This small molecule binds to this protein.
Small molecule (SMILES): C=C(C)c1cccc(C(C)(C)NC(=O)Nc2ccc(Cl)c(OCC(=O)O)c2)c1

Sequence of chain 4.B:
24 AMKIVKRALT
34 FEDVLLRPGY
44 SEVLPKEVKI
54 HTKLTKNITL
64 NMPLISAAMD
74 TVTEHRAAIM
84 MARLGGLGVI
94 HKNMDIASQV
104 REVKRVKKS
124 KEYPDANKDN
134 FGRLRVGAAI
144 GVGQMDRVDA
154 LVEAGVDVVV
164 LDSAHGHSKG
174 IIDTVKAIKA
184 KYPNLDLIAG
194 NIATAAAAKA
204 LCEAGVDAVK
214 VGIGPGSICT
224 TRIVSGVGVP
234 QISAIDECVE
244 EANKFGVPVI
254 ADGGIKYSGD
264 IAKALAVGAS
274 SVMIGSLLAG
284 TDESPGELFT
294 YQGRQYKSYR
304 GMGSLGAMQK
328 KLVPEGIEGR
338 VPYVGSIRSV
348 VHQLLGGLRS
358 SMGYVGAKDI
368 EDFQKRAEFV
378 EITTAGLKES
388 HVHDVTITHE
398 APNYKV

Binding-site contacts:
Ligand atom C21 contacts residue SER357 of chain 4.B at 3.8 Å.
Ligand atom N3 contacts residue GLU332 of chain 1.B at 3.0 Å (salt-bridge).
Ligand atom C13 contacts residue GLU332 of chain 1.B at 3.7 Å.
Ligand atom O3 contacts residue SER166 of chain 1.B at 3.3 Å (h-bond).
Ligand atom C8 contacts residue GLU332 of chain 1.B at 4.0 Å.
Ligand atom C7 contacts residue ALA167 of chain 1.B at 3.8 Å (hydrophobic).
Ligand atom C21 contacts residue PRO48 of chain 4.B at 3.7 Å (hydrophobic).
Ligand atom CL contacts residue HIS168 of chain 1.B at 3.8 Å.
Ligand atom CL contacts residue GLY360 of chain 4.B at 3.5 Å.
Ligand atom C21 contacts residue TYR361 of chain 4.B at 4.0 Å (hydrophobic).
Ligand atom C2 contacts residue MET305 of chain 1.B at 4.0 Å (hydrophobic).
Ligand atom C22 contacts residue TYR361 of chain 4.B at 3.7 Å (hydrophobic).
Ligand atom C4 contacts residue MET305 of chain 1.B at 4.0 Å (hydrophobic).
Ligand atom CL contacts residue TYR361 of chain 4.B at 4.0 Å.
Ligand atom C8 contacts residue THR224 of chain 1.B at 3.6 Å.
Ligand atom C17 contacts residue GLU332 of chain 1.B at 3.8 Å.
Ligand atom C20 contacts residue PRO48 of chain 4.B at 3.7 Å (hydrophobic).
Ligand atom C8 contacts residue IMP1 of chain 1.N at 3.4 Å.
Ligand atom C13 contacts residue GLY306 of chain 1.B at 3.9 Å.
Ligand atom C3 contacts residue MET305 of chain 1.B at 3.4 Å (hydrophobic).
Ligand atom C7 contacts residue IMP1 of chain 1.N at 3.7 Å.
Ligand atom C9 contacts residue IMP1 of chain 1.N at 4.0 Å.
Ligand atom C28 contacts residue SER166 of chain 1.B at 3.5 Å.
Ligand atom O25 contacts residue LEU47 of chain 4.B at 4.0 Å.
Ligand atom C3 contacts residue GLY306 of chain 1.B at 3.5 Å.
Ligand atom C19 contacts residue PRO48 of chain 4.B at 4.0 Å (hydrophobic).
Ligand atom C13 contacts residue VAL330 of chain 1.B at 3.6 Å (hydrophobic).
Ligand atom C12 contacts residue MET311 of chain 1.B at 4.0 Å (hydrophobic).
Ligand atom C2 contacts residue GLY306 of chain 1.B at 3.5 Å.
Ligand atom CL contacts residue PRO48 of chain 4.B at 3.8 Å.
Ligand atom C8 contacts residue ALA167 of chain 1.B at 3.8 Å (hydrophobic).
Ligand atom C13 contacts residue MET311 of chain 1.B at 3.8 Å (hydrophobic).
Ligand atom C22 contacts residue GLU332 of chain 1.B at 3.9 Å.
Ligand atom N4 contacts residue GLU332 of chain 1.B at 2.8 Å (salt-bridge).
Ligand atom C4 contacts residue GLY306 of chain 1.B at 3.8 Å.
Ligand atom C1 contacts residue GLY306 of chain 1.B at 3.8 Å.
Ligand atom C24 contacts residue SER166 of chain 1.B at 3.8 Å.
Ligand atom C10 contacts residue GLU332 of chain 1.B at 3.4 Å.
Ligand atom C22 contacts residue SER357 of chain 4.B at 3.2 Å.
Ligand atom C17 contacts residue ALA167 of chain 1.B at 4.0 Å (hydrophobic).

Sequence of chain 1.B:
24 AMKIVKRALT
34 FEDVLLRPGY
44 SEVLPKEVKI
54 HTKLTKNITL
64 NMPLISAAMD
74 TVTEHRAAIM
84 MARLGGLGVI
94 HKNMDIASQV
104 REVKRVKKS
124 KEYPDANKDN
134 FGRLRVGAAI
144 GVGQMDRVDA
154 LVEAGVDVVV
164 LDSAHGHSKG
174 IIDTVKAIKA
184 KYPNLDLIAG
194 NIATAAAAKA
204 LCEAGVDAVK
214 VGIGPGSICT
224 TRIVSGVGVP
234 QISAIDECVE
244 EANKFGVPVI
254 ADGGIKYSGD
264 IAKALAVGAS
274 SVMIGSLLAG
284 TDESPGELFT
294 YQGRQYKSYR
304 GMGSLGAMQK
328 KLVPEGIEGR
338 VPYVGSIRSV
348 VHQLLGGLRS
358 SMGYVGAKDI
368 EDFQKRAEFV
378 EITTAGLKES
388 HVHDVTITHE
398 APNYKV